Sequence of chain 1.A:
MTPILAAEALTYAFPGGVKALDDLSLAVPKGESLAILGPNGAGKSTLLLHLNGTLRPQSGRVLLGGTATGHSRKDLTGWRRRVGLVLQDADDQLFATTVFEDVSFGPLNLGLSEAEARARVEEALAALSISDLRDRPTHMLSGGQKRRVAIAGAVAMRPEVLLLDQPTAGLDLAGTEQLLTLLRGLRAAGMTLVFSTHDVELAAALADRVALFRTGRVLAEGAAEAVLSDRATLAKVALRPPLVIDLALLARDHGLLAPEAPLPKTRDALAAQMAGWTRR

This small molecule binds to this protein.
Small molecule (SMILES): Nc1ncnc2c1ncn2[C@@H]1O[C@H](CO[P](=O)(O)O[P](=O)(O)CP(=O)(O)O)[C@@H](O)[C@H]1O

Sequence of chain 1.B:
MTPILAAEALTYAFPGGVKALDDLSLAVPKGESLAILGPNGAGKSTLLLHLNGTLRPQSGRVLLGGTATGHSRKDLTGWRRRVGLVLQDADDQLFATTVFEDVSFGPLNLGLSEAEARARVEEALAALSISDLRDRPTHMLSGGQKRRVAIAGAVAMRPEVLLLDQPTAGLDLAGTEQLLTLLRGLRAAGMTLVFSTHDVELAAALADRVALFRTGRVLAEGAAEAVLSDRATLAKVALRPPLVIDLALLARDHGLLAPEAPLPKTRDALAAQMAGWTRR

Binding-site contacts:
Ligand atom O1G contacts residue ASN52 of chain 1.B at 2.8 Å (h-bond).
Ligand atom C2 contacts residue MET152 of chain 1.A at 3.5 Å (hydrophobic).
Ligand atom N1 contacts residue PHE26 of chain 1.B at 3.5 Å.
Ligand atom O1A contacts residue THR58 of chain 1.B at 2.7 Å (h-bond).
Ligand atom O1G contacts residue GLN178 of chain 1.B at 3.3 Å (h-bond).
Ligand atom N1 contacts residue MET152 of chain 1.A at 3.5 Å.
Ligand atom PB contacts residue MG1 of chain 1.E at 3.6 Å.
Ligand atom O1B contacts residue GLY55 of chain 1.B at 3.0 Å (h-bond).
Ligand atom O4' contacts residue ALA32 of chain 1.B at 3.6 Å.
Ligand atom O4' contacts residue PHE26 of chain 1.B at 3.5 Å.
Ligand atom O2G contacts residue GLN178 of chain 1.B at 3.1 Å (h-bond).
Ligand atom O3G contacts residue ASN52 of chain 1.B at 3.0 Å (h-bond).
Ligand atom O1B contacts residue LYS56 of chain 1.B at 2.8 Å (salt-bridge).
Ligand atom PG contacts residue MG1 of chain 1.E at 3.2 Å.
Ligand atom O3G contacts residue GLY156 of chain 1.A at 2.8 Å (h-bond).
Ligand atom O1A contacts residue GLY55 of chain 1.B at 3.4 Å.
Ligand atom N7 contacts residue LEU153 of chain 1.A at 3.5 Å (h-bond).
Ligand atom O3G contacts residue SER154 of chain 1.A at 2.7 Å (h-bond).
Ligand atom N6 contacts residue HIS151 of chain 1.A at 3.4 Å (h-bond).
Ligand atom C3B contacts residue SER154 of chain 1.A at 3.3 Å.
Ligand atom O2B contacts residue SER57 of chain 1.B at 2.9 Å (h-bond).
Ligand atom O2' contacts residue ARG148 of chain 1.A at 3.0 Å (salt-bridge).
Ligand atom O2' contacts residue GLN157 of chain 1.A at 2.7 Å (h-bond).
Ligand atom PG contacts residue ASN52 of chain 1.B at 3.5 Å.
Ligand atom N3 contacts residue PHE26 of chain 1.B at 3.3 Å.
Ligand atom O2G contacts residue GLN100 of chain 1.B at 3.0 Å (h-bond).
Ligand atom O3A contacts residue GLY55 of chain 1.B at 3.2 Å (h-bond).
Ligand atom C2 contacts residue PHE26 of chain 1.B at 3.3 Å (hydrophobic).
Ligand atom O1G contacts residue LYS56 of chain 1.B at 2.8 Å (salt-bridge).
Ligand atom O1B contacts residue ALA54 of chain 1.B at 3.3 Å (h-bond).
Ligand atom O2G contacts residue MG1 of chain 1.E at 2.1 Å.
Ligand atom C5' contacts residue GLY53 of chain 1.B at 3.5 Å.
Ligand atom O2A contacts residue SER154 of chain 1.A at 3.2 Å.
Ligand atom C2' contacts residue GLN157 of chain 1.A at 3.4 Å.
Ligand atom C3B contacts residue MG1 of chain 1.E at 3.5 Å.
Ligand atom C4 contacts residue PHE26 of chain 1.B at 3.4 Å (hydrophobic).
Ligand atom C6 contacts residue HIS151 of chain 1.A at 3.5 Å.
Ligand atom O1G contacts residue HIS210 of chain 1.B at 2.8 Å (h-bond).
Ligand atom C3B contacts residue GLY53 of chain 1.B at 2.9 Å.
Ligand atom O2B contacts residue MG1 of chain 1.E at 2.5 Å.